The small molecule below binds the protein below.
Small molecule (SMILES): CC(C)CCC[C@@H](C)[C@H]1CC[C@H]2[C@@H]3CC=C4C[C@@H](O)CC[C@]4(C)[C@H]3CC[C@]12C

Sequence of chain 1.E:
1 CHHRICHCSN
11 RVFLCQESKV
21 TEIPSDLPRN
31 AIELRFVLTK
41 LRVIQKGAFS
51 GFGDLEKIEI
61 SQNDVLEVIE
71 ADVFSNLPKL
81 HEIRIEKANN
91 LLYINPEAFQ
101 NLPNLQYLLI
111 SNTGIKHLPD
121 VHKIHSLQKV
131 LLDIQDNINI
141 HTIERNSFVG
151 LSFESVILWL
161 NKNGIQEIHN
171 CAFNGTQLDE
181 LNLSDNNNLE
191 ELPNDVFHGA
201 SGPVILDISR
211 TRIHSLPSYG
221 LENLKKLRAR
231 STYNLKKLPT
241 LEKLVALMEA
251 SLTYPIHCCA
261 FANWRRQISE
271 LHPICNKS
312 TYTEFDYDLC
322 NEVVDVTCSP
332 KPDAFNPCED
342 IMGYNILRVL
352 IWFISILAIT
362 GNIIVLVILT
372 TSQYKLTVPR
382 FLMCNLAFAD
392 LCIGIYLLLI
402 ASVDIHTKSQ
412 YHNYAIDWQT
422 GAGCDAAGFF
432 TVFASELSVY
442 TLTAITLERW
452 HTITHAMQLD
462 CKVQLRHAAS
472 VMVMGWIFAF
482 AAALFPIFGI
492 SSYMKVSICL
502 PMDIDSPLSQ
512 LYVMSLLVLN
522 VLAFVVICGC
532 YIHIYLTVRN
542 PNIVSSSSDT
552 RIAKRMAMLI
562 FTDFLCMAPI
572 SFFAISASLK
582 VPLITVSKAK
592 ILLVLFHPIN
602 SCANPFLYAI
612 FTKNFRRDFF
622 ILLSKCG

Binding-site contacts:
Ligand atom C27 contacts residue PHE573 of chain 1.E at 4.3 Å (hydrophobic).
Ligand atom C22 contacts residue CLR1 of chain 1.K at 4.5 Å.
Ligand atom C12 contacts residue CLR1 of chain 1.U at 3.8 Å.
Ligand atom C23 contacts residue ILE576 of chain 1.E at 4.2 Å (hydrophobic).
Ligand atom C14 contacts residue PHE573 of chain 1.E at 4.5 Å (hydrophobic).
Ligand atom C26 contacts residue PHE565 of chain 1.E at 4.4 Å (hydrophobic).
Ligand atom C20 contacts residue ILE576 of chain 1.E at 4.5 Å (hydrophobic).
Ligand atom C14 contacts residue CLR1 of chain 1.K at 4.5 Å.
Ligand atom C5 contacts residue CLR1 of chain 1.K at 4.3 Å.
Ligand atom C18 contacts residue ILE576 of chain 1.E at 3.1 Å (hydrophobic).
Ligand atom C7 contacts residue SER577 of chain 1.E at 4.4 Å.
Ligand atom C7 contacts residue PHE573 of chain 1.E at 4.2 Å (hydrophobic).
Ligand atom C24 contacts residue ILE576 of chain 1.E at 4.4 Å (hydrophobic).
Ligand atom C4 contacts residue VAL582 of chain 1.E at 4.0 Å (hydrophobic).
Ligand atom C26 contacts residue ALA569 of chain 1.E at 3.8 Å (hydrophobic).
Ligand atom C16 contacts residue PHE573 of chain 1.E at 3.8 Å (hydrophobic).
Ligand atom C26 contacts residue MET568 of chain 1.E at 3.9 Å (hydrophobic).
Ligand atom C8 contacts residue CLR1 of chain 1.K at 4.5 Å.
Ligand atom C15 contacts residue PHE573 of chain 1.E at 3.2 Å (hydrophobic).
Ligand atom C11 contacts residue CLR1 of chain 1.U at 4.1 Å.
Ligand atom C11 contacts residue LEU580 of chain 1.E at 4.2 Å (hydrophobic).
Ligand atom C8 contacts residue SER577 of chain 1.E at 4.5 Å.
Ligand atom C21 contacts residue ILE576 of chain 1.E at 4.5 Å (hydrophobic).
Ligand atom C19 contacts residue LEU580 of chain 1.E at 3.5 Å (hydrophobic).
Ligand atom C6 contacts residue CLR1 of chain 1.K at 3.8 Å.
Ligand atom C18 contacts residue SER577 of chain 1.E at 4.4 Å.
Ligand atom C4 contacts residue CLR1 of chain 1.K at 3.9 Å.
Ligand atom C7 contacts residue CLR1 of chain 1.K at 3.5 Å.
Ligand atom C24 contacts residue SER572 of chain 1.E at 4.4 Å.
Ligand atom C21 contacts residue CLR1 of chain 1.U at 3.4 Å.